Binding-site contacts:
Ligand atom C1 contacts residue MET151 of chain 55.A at 4.4 Å (hydrophobic).
Ligand atom C1 contacts residue THR156 of chain 55.A at 3.4 Å.
Ligand atom O7 contacts residue ASN154 of chain 55.A at 3.3 Å (h-bond).
Ligand atom C8 contacts residue ASN154 of chain 55.A at 3.9 Å.
Ligand atom C2 contacts residue ASN154 of chain 55.A at 4.0 Å.
Ligand atom N2 contacts residue ASN154 of chain 55.A at 3.8 Å.
Ligand atom O5 contacts residue THR156 of chain 55.A at 4.2 Å.
Ligand atom C7 contacts residue ASN154 of chain 55.A at 3.5 Å.
Ligand atom C3 contacts residue THR156 of chain 55.A at 4.0 Å.
Ligand atom C2 contacts residue THR156 of chain 55.A at 3.9 Å.
Ligand atom C7 contacts residue GLY150 of chain 55.A at 4.3 Å.
Ligand atom O5 contacts residue ASN154 of chain 55.A at 4.0 Å.
Ligand atom N2 contacts residue THR156 of chain 55.A at 3.8 Å.
Ligand atom C1 contacts residue ASN154 of chain 55.A at 3.0 Å.
Ligand atom C5 contacts residue THR156 of chain 55.A at 4.3 Å.
Ligand atom O7 contacts residue GLY150 of chain 55.A at 3.4 Å (h-bond).

Sequence of chain 55.A:
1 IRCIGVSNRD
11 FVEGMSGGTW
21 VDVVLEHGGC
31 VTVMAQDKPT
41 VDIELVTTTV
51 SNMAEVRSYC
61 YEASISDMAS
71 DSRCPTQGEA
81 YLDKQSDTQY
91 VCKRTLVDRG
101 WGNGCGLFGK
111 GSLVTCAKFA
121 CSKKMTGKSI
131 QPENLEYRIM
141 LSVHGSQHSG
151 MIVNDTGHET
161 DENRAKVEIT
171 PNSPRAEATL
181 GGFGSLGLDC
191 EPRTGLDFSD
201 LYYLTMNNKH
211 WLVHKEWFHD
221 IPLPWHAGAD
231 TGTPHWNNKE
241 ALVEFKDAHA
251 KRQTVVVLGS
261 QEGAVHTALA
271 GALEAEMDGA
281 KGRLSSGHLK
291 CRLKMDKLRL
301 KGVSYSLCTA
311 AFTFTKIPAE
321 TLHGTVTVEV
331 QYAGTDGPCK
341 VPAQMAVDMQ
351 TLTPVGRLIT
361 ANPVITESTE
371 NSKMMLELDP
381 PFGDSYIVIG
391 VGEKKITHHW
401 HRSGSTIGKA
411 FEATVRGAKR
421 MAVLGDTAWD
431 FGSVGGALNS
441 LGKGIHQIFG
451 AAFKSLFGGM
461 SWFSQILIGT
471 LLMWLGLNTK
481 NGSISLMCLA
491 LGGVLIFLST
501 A

The protein below binds the small molecule below.
Small molecule (SMILES): CC(=O)N[C@H]1[C@H](O[C@H]2[C@H](O)[C@@H](NC(C)=O)CO[C@@H]2CO)O[C@H](CO)[C@@H](O)[C@@H]1O